Sequence of chain 1.A:
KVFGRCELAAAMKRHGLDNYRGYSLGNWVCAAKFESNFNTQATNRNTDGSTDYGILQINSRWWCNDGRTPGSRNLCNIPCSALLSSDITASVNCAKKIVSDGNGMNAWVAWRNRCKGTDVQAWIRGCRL

A small-molecule ligand and the protein it binds are described below.
Small molecule (SMILES): CN(C)CCN(C)C

Binding-site contacts:
Ligand atom C1 contacts residue TRP123 of chain 1.A at 4.1 Å (hydrophobic).
Ligand atom N6 contacts residue ARG5 of chain 1.A at 3.2 Å (salt-bridge).
Ligand atom C5 contacts residue TRP123 of chain 1.A at 4.1 Å (hydrophobic).
Ligand atom C1 contacts residue ALA122 of chain 1.A at 3.9 Å (hydrophobic).
Ligand atom C4 contacts residue TRP123 of chain 1.A at 4.4 Å (hydrophobic).
Ligand atom C5 contacts residue ALA122 of chain 1.A at 4.3 Å (hydrophobic).
Ligand atom C8 contacts residue ARG5 of chain 1.A at 4.0 Å.
Ligand atom N1 contacts residue TRP123 of chain 1.A at 4.0 Å.
Ligand atom C4 contacts residue ALA122 of chain 1.A at 3.6 Å (hydrophobic).
Ligand atom C5 contacts residue ARG5 of chain 1.A at 3.5 Å.
Ligand atom C7 contacts residue ARG5 of chain 1.A at 3.4 Å.